Binding-site contacts:
Ligand atom C5 contacts residue PHE104 of chain 6.A at 3.6 Å (hydrophobic).
Ligand atom CL1 contacts residue ALA53 of chain 6.A at 3.9 Å.
Ligand atom C2 contacts residue TRP56 of chain 6.A at 3.8 Å (hydrophobic).
Ligand atom C15 contacts residue PHE422 of chain 6.A at 3.4 Å (hydrophobic).
Ligand atom C19 contacts residue GLU421 of chain 6.A at 4.0 Å.
Ligand atom O1 contacts residue PHE104 of chain 6.A at 3.5 Å.
Ligand atom C4 contacts residue SER103 of chain 6.A at 3.4 Å.
Ligand atom C17 contacts residue TRP56 of chain 6.A at 3.4 Å (hydrophobic).
Ligand atom C3 contacts residue TRP56 of chain 6.A at 3.7 Å (hydrophobic).
Ligand atom C6 contacts residue TRP56 of chain 6.A at 4.0 Å (hydrophobic).
Ligand atom C20 contacts residue TRP56 of chain 6.A at 3.7 Å (hydrophobic).
Ligand atom C6 contacts residue PHE104 of chain 6.A at 3.9 Å (hydrophobic).
Ligand atom C10 contacts residue ASP46 of chain 6.A at 3.1 Å.
Ligand atom C3 contacts residue LEU83 of chain 6.A at 3.9 Å (hydrophobic).
Ligand atom C11 contacts residue ASP46 of chain 6.A at 3.9 Å.
Ligand atom C20 contacts residue ALA53 of chain 6.A at 3.9 Å (hydrophobic).
Ligand atom C11 contacts residue PHE44 of chain 6.A at 3.9 Å (hydrophobic).
Ligand atom C8 contacts residue SER52 of chain 6.A at 3.8 Å.
Ligand atom C2 contacts residue LEU83 of chain 6.A at 3.6 Å (hydrophobic).
Ligand atom C10 contacts residue PHE47 of chain 6.A at 3.7 Å (hydrophobic).
Ligand atom C3 contacts residue MET85 of chain 6.A at 3.7 Å (hydrophobic).
Ligand atom C3 contacts residue SER103 of chain 6.A at 3.5 Å.
Ligand atom C5 contacts residue TRP56 of chain 6.A at 3.6 Å (hydrophobic).
Ligand atom C16 contacts residue PHE422 of chain 6.A at 3.2 Å (hydrophobic).
Ligand atom N2 contacts residue TRP56 of chain 6.A at 3.6 Å.
Ligand atom C8 contacts residue PHE47 of chain 6.A at 4.0 Å (hydrophobic).
Ligand atom C1 contacts residue TRP56 of chain 6.A at 3.8 Å (hydrophobic).
Ligand atom CL1 contacts residue ARG57 of chain 6.A at 3.7 Å.
Ligand atom CL1 contacts residue LEU83 of chain 6.A at 4.0 Å.
Ligand atom C1 contacts residue PHE104 of chain 6.A at 4.0 Å (hydrophobic).
Ligand atom C20 contacts residue PHE104 of chain 6.A at 3.5 Å (hydrophobic).
Ligand atom C9 contacts residue ASP46 of chain 6.A at 3.9 Å.
Ligand atom C14 contacts residue SER103 of chain 6.A at 3.8 Å.
Ligand atom CL1 contacts residue TRP33 of chain 6.A at 3.7 Å.
Ligand atom C13 contacts residue PHE44 of chain 6.A at 3.9 Å (hydrophobic).
Ligand atom C6 contacts residue SER52 of chain 6.A at 3.8 Å.
Ligand atom C14 contacts residue PHE422 of chain 6.A at 3.3 Å (hydrophobic).
Ligand atom C9 contacts residue PHE47 of chain 6.A at 4.1 Å (hydrophobic).
Ligand atom C2 contacts residue VAL60 of chain 6.A at 4.1 Å (hydrophobic).
Ligand atom C4 contacts residue TRP56 of chain 6.A at 3.6 Å (hydrophobic).

Sequence of chain 6.A:
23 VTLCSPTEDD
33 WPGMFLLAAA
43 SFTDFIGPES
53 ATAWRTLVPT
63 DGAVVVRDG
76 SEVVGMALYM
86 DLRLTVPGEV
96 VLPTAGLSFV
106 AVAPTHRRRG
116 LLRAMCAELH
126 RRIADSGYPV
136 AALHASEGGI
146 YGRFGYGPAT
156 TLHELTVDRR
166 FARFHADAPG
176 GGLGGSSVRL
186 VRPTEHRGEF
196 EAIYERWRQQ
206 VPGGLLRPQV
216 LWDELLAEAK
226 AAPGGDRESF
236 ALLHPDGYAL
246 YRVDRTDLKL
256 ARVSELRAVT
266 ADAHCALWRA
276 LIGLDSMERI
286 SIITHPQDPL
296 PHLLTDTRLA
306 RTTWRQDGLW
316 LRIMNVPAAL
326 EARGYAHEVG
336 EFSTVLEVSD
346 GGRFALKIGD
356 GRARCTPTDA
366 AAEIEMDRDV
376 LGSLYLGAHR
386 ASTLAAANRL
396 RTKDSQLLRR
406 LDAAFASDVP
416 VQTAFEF

This small molecule binds to this protein.
Small molecule (SMILES): Clc1cccc(COc2ccccc2CNCc2ccncc2)c1